Binding-site contacts:
Ligand atom N8 contacts residue LEU189 of chain 2.B at 3.7 Å.
Ligand atom C5 contacts residue OXY1 of chain 2.H at 3.2 Å.
Ligand atom N3 contacts residue ASN270 of chain 2.B at 3.4 Å (h-bond).
Ligand atom C2 contacts residue OXY1 of chain 2.H at 3.2 Å.
Ligand atom C2 contacts residue GLN244 of chain 2.B at 3.7 Å.
Ligand atom C5 contacts residue THR67 of chain 2.A at 3.8 Å.
Ligand atom C5 contacts residue PHE178 of chain 2.B at 3.3 Å (hydrophobic).
Ligand atom C4 contacts residue OXY1 of chain 2.H at 3.3 Å.
Ligand atom O6 contacts residue TYR5 of chain 2.A at 3.8 Å.
Ligand atom N3 contacts residue PHE178 of chain 2.B at 3.8 Å.
Ligand atom N1 contacts residue GLN244 of chain 2.B at 2.9 Å (h-bond).
Ligand atom C6 contacts residue PHE178 of chain 2.B at 3.5 Å (hydrophobic).
Ligand atom C6 contacts residue GLN244 of chain 2.B at 3.7 Å.
Ligand atom C6 contacts residue OXY1 of chain 2.H at 3.1 Å.
Ligand atom N8 contacts residue PHE178 of chain 2.B at 3.6 Å.
Ligand atom N7 contacts residue THR67 of chain 2.A at 2.8 Å (h-bond).
Ligand atom N7 contacts residue PHE178 of chain 2.B at 3.6 Å.
Ligand atom N8 contacts residue THR67 of chain 2.A at 3.3 Å (h-bond).
Ligand atom N7 contacts residue OXY1 of chain 2.H at 3.7 Å.
Ligand atom O6 contacts residue THR67 of chain 2.A at 3.7 Å.
Ligand atom C2 contacts residue ARG195 of chain 2.B at 3.4 Å.
Ligand atom C2 contacts residue PHE178 of chain 2.B at 3.8 Å (hydrophobic).
Ligand atom O6 contacts residue GLN244 of chain 2.B at 3.0 Å (h-bond).
Ligand atom N9 contacts residue PHE178 of chain 2.B at 3.4 Å.
Ligand atom O2 contacts residue ARG195 of chain 2.B at 2.7 Å (salt-bridge).
Ligand atom O2 contacts residue GLN244 of chain 2.B at 3.6 Å.
Ligand atom N3 contacts residue ARG195 of chain 2.B at 3.0 Å (salt-bridge).
Ligand atom N9 contacts residue LEU189 of chain 2.B at 3.8 Å.
Ligand atom N7 contacts residue ALA66 of chain 2.A at 3.5 Å.
Ligand atom O6 contacts residue OXY1 of chain 2.H at 3.7 Å.
Ligand atom O2 contacts residue OXY1 of chain 2.H at 3.8 Å.
Ligand atom N1 contacts residue PHE178 of chain 2.B at 3.7 Å.
Ligand atom O2 contacts residue SER242 of chain 2.B at 3.4 Å.
Ligand atom N3 contacts residue OXY1 of chain 2.H at 3.3 Å (h-bond).
Ligand atom N1 contacts residue OXY1 of chain 2.H at 3.0 Å (h-bond).
Ligand atom C4 contacts residue PHE178 of chain 2.B at 3.3 Å (hydrophobic).
Ligand atom C4 contacts residue ASN270 of chain 2.B at 3.8 Å.
Ligand atom O2 contacts residue ILE243 of chain 2.B at 2.8 Å (h-bond).
Ligand atom N8 contacts residue ASP68 of chain 2.A at 3.8 Å.
Ligand atom N8 contacts residue ALA66 of chain 2.A at 3.7 Å.

Sequence of chain 2.B:
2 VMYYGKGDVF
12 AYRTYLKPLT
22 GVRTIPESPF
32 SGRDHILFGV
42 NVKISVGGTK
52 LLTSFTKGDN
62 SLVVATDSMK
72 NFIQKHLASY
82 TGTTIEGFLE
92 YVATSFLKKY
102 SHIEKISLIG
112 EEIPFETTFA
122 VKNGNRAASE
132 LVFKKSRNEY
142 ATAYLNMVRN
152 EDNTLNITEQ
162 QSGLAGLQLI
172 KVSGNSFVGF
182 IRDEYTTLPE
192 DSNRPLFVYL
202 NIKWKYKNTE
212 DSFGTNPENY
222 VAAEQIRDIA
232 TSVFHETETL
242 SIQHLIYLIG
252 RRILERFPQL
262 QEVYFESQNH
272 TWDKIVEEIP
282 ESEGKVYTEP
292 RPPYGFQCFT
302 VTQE

The protein below binds the small molecule below.
Small molecule (SMILES): O=c1[nH]c(=O)c2nn[nH]c2[nH]1

Sequence of chain 2.A:
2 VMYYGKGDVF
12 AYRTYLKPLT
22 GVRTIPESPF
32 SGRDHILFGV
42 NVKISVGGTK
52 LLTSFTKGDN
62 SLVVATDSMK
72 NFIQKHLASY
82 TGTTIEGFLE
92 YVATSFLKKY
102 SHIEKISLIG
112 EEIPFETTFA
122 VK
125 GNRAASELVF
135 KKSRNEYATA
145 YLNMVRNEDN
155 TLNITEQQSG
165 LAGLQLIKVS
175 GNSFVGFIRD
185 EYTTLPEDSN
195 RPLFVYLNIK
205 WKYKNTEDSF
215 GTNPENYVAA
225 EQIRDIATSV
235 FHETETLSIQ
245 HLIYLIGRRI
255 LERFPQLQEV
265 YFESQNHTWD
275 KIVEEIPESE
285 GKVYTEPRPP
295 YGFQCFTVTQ